Binding-site contacts:
Ligand atom C5' contacts residue HIS109 of chain 1.I at 3.6 Å.
Ligand atom O1G contacts residue LYS206 of chain 1.I at 3.3 Å.
Ligand atom C4' contacts residue ARG58 of chain 1.I at 3.4 Å.
Ligand atom C2' contacts residue LEU44 of chain 1.I at 3.6 Å (hydrophobic).
Ligand atom C2' contacts residue TYR268 of chain 1.I at 3.6 Å (hydrophobic).
Ligand atom PB contacts residue ASP205 of chain 1.I at 3.5 Å.
Ligand atom PG contacts residue LYS206 of chain 1.I at 3.6 Å.
Ligand atom C5M contacts residue ASP277 of chain 1.I at 3.3 Å.
Ligand atom O2G contacts residue MG1 of chain 1.TB at 2.5 Å.
Ligand atom PA contacts residue ASP205 of chain 1.I at 3.4 Å.
Ligand atom O1A contacts residue FE1 of chain 1.SB at 1.9 Å.
Ligand atom O4' contacts residue HIS109 of chain 1.I at 2.9 Å.
Ligand atom O3' contacts residue TYR209 of chain 1.I at 3.6 Å.
Ligand atom O2B contacts residue MG1 of chain 1.TB at 2.0 Å.
Ligand atom PB contacts residue MG1 of chain 1.TB at 3.5 Å.
Ligand atom O2A contacts residue ASP101 of chain 1.I at 3.1 Å (salt-bridge).
Ligand atom O1A contacts residue ASP101 of chain 1.I at 3.0 Å (salt-bridge).
Ligand atom PA contacts residue ARG58 of chain 1.I at 3.7 Å.
Ligand atom O2A contacts residue FE1 of chain 1.SB at 3.2 Å.
Ligand atom O1A contacts residue HIS61 of chain 1.I at 3.4 Å (h-bond).
Ligand atom O5' contacts residue HIS109 of chain 1.I at 2.8 Å (h-bond).
Ligand atom O1A contacts residue ASP205 of chain 1.I at 3.1 Å (salt-bridge).
Ligand atom O2B contacts residue ASP205 of chain 1.I at 3.2 Å (salt-bridge).
Ligand atom O3G contacts residue ARG260 of chain 1.I at 2.7 Å (salt-bridge).
Ligand atom PA contacts residue FE1 of chain 1.SB at 2.9 Å.
Ligand atom O1B contacts residue HIS127 of chain 1.I at 3.5 Å.
Ligand atom C3' contacts residue ASP213 of chain 1.I at 3.6 Å.
Ligand atom O3' contacts residue ASP213 of chain 1.I at 2.9 Å (salt-bridge).
Ligand atom O3' contacts residue GLN43 of chain 1.I at 3.2 Å (h-bond).
Ligand atom N3A contacts residue ASP205 of chain 1.I at 2.7 Å (salt-bridge).
Ligand atom O2A contacts residue HIS127 of chain 1.I at 2.8 Å (h-bond).
Ligand atom O2G contacts residue LYS206 of chain 1.I at 2.7 Å (salt-bridge).
Ligand atom O1A contacts residue ARG58 of chain 1.I at 3.0 Å (salt-bridge).
Ligand atom O4 contacts residue GLN269 of chain 1.I at 3.5 Å (h-bond).
Ligand atom O2A contacts residue HIS104 of chain 1.I at 3.4 Å (h-bond).
Ligand atom C5M contacts residue LEU44 of chain 1.I at 3.4 Å (hydrophobic).
Ligand atom O1G contacts residue TYR209 of chain 1.I at 2.5 Å (h-bond).
Ligand atom O4' contacts residue ARG58 of chain 1.I at 3.3 Å (salt-bridge).
Ligand atom PA contacts residue ASP101 of chain 1.I at 3.6 Å.
Ligand atom O2 contacts residue HIS264 of chain 1.I at 3.6 Å.

The small molecule below binds the protein below.
Small molecule (SMILES): Cc1cn([C@H]2C[C@H](O)[C@@H](COP(=O)(O)NP(=O)(O)OP(=O)(O)O)O2)c(=O)[nH]c1=O

Sequence of chain 1.I:
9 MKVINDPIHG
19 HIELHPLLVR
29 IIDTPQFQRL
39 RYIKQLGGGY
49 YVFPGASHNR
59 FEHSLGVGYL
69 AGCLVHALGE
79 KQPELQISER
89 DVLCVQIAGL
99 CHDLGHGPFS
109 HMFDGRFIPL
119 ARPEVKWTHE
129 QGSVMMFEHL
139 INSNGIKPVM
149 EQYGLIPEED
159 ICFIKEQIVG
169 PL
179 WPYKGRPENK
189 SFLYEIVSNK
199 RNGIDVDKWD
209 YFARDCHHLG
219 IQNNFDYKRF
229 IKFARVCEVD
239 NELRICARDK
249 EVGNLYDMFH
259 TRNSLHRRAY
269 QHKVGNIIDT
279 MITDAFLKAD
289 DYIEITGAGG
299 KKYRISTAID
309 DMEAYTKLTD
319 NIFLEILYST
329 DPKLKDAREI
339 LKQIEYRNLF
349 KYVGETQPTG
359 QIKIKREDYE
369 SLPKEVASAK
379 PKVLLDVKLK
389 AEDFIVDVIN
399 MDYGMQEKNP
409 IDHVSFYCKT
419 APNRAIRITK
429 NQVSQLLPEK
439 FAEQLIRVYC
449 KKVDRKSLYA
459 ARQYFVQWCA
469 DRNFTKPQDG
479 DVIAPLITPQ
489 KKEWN